A protein and the small-molecule ligand that binds it are described below.
Small molecule (SMILES): C[C@H](CCC(=O)O)[C@H]1CC[C@H]2[C@@H]3[C@H](O)C[C@@H]4C[C@H](O)CC[C@]4(C)[C@H]3C[C@H](O)[C@]12C

Binding-site contacts:
Ligand atom C16 contacts residue LEU160 of chain 1.P at 4.2 Å (hydrophobic).
Ligand atom C19 contacts residue PHE219 of chain 1.P at 3.6 Å (hydrophobic).
Ligand atom C24 contacts residue ARG156 of chain 1.P at 3.2 Å.
Ligand atom C6 contacts residue GLN161 of chain 1.P at 4.0 Å.
Ligand atom C6 contacts residue LEU160 of chain 1.P at 4.4 Å (hydrophobic).
Ligand atom C10 contacts residue PHE164 of chain 1.P at 4.3 Å (hydrophobic).
Ligand atom C23 contacts residue ARG156 of chain 1.P at 3.9 Å.
Ligand atom C15 contacts residue LYS157 of chain 1.P at 4.4 Å.
Ligand atom C19 contacts residue PHE164 of chain 1.P at 3.4 Å (hydrophobic).
Ligand atom C24 contacts residue PHE1 of chain 1.W at 3.8 Å (hydrophobic).
Ligand atom C7 contacts residue GLN161 of chain 1.P at 4.2 Å.
Ligand atom C6 contacts residue PHE164 of chain 1.P at 3.8 Å (hydrophobic).
Ligand atom C1 contacts residue PHE164 of chain 1.P at 4.4 Å (hydrophobic).
Ligand atom C23 contacts residue LEU160 of chain 1.P at 4.4 Å (hydrophobic).
Ligand atom O26 contacts residue ARG156 of chain 1.P at 2.8 Å (salt-bridge).
Ligand atom C5 contacts residue PHE164 of chain 1.P at 3.8 Å (hydrophobic).
Ligand atom C18 contacts residue LEU160 of chain 1.P at 4.2 Å (hydrophobic).
Ligand atom O25 contacts residue ARG156 of chain 1.P at 3.0 Å (salt-bridge).
Ligand atom O25 contacts residue PHE1 of chain 1.W at 2.7 Å (h-bond).
Ligand atom C15 contacts residue LEU160 of chain 1.P at 4.0 Å (hydrophobic).
Ligand atom C18 contacts residue LEU223 of chain 1.P at 3.6 Å (hydrophobic).

Sequence of chain 1.P:
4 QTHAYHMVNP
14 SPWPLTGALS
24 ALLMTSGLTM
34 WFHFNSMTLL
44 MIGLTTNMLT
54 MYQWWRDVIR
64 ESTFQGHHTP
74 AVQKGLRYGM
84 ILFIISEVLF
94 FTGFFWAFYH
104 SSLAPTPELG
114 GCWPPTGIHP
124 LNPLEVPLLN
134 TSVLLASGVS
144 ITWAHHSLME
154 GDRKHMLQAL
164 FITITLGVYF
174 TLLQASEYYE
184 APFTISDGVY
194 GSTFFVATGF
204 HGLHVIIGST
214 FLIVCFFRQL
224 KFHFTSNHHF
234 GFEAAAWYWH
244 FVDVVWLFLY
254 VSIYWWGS

Sequence of chain 1.W:
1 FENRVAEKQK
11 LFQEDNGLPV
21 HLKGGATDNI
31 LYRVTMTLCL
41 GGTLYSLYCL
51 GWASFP